Sequence of chain 42.D:
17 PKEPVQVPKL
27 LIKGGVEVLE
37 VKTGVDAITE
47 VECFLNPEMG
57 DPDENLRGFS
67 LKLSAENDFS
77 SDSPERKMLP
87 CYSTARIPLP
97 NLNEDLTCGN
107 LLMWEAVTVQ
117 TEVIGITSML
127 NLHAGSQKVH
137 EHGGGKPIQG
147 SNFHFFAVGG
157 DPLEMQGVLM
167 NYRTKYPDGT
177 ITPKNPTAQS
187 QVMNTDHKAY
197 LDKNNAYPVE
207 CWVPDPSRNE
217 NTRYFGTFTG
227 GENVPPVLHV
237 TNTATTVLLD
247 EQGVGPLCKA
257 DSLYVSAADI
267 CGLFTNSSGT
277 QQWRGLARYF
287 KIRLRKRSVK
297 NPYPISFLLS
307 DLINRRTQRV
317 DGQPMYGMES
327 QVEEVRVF

Binding-site contacts:
Ligand atom N5 contacts residue ASN272 of chain 42.E at 3.2 Å (h-bond).
Ligand atom O9 contacts residue LEU67 of chain 42.E at 3.1 Å.
Ligand atom O1B contacts residue LYS68 of chain 42.E at 3.1 Å.
Ligand atom C11 contacts residue GLN278 of chain 42.E at 3.5 Å.
Ligand atom C1 contacts residue LYS68 of chain 42.E at 3.8 Å.
Ligand atom N5 contacts residue GLN278 of chain 42.E at 3.7 Å.
Ligand atom C11 contacts residue ASN272 of chain 42.E at 3.5 Å.
Ligand atom C6 contacts residue ASN272 of chain 42.E at 3.7 Å.
Ligand atom O9 contacts residue GLN278 of chain 42.E at 4.0 Å.
Ligand atom C11 contacts residue PHE270 of chain 42.E at 3.9 Å (hydrophobic).
Ligand atom O10 contacts residue PHE75 of chain 42.A at 3.9 Å.
Ligand atom O7 contacts residue LEU62 of chain 42.E at 3.3 Å.
Ligand atom O1A contacts residue THR276 of chain 42.E at 2.6 Å (h-bond).
Ligand atom O8 contacts residue THR276 of chain 42.E at 4.0 Å.
Ligand atom C9 contacts residue LEU67 of chain 42.E at 4.0 Å (hydrophobic).
Ligand atom C11 contacts residue THR276 of chain 42.E at 3.4 Å.
Ligand atom C7 contacts residue GLN278 of chain 42.E at 3.9 Å.
Ligand atom O8 contacts residue LYS68 of chain 42.E at 3.3 Å.
Ligand atom C10 contacts residue ASN272 of chain 42.E at 3.9 Å.
Ligand atom O1B contacts residue SER274 of chain 42.E at 3.3 Å (h-bond).
Ligand atom O1A contacts residue LYS68 of chain 42.E at 3.8 Å.
Ligand atom O9 contacts residue LYS68 of chain 42.E at 2.9 Å (salt-bridge).
Ligand atom C11 contacts residue PHE65 of chain 42.E at 3.7 Å (hydrophobic).
Ligand atom O8 contacts residue ASN272 of chain 42.E at 3.5 Å (h-bond).
Ligand atom O8 contacts residue GLN278 of chain 42.E at 3.5 Å (h-bond).
Ligand atom C7 contacts residue LEU62 of chain 42.E at 3.8 Å (hydrophobic).
Ligand atom C10 contacts residue GLN278 of chain 42.E at 4.0 Å.
Ligand atom C11 contacts residue HIS138 of chain 42.D at 3.5 Å.
Ligand atom C8 contacts residue GLN278 of chain 42.E at 3.7 Å.
Ligand atom O1A contacts residue ASN272 of chain 42.E at 3.6 Å.
Ligand atom C1 contacts residue THR276 of chain 42.E at 3.3 Å.
Ligand atom C9 contacts residue GLN278 of chain 42.E at 3.3 Å.
Ligand atom N5 contacts residue LEU62 of chain 42.E at 3.9 Å.
Ligand atom C11 contacts residue PHE75 of chain 42.A at 3.5 Å (hydrophobic).
Ligand atom C11 contacts residue LEU62 of chain 42.E at 3.5 Å (hydrophobic).
Ligand atom C10 contacts residue LEU62 of chain 42.E at 3.1 Å (hydrophobic).
Ligand atom O10 contacts residue LEU62 of chain 42.E at 2.8 Å.
Ligand atom C9 contacts residue LYS68 of chain 42.E at 3.8 Å.
Ligand atom C6 contacts residue LYS68 of chain 42.E at 4.0 Å.
Ligand atom O1B contacts residue THR276 of chain 42.E at 3.4 Å (h-bond).

Sequence of chain 42.E:
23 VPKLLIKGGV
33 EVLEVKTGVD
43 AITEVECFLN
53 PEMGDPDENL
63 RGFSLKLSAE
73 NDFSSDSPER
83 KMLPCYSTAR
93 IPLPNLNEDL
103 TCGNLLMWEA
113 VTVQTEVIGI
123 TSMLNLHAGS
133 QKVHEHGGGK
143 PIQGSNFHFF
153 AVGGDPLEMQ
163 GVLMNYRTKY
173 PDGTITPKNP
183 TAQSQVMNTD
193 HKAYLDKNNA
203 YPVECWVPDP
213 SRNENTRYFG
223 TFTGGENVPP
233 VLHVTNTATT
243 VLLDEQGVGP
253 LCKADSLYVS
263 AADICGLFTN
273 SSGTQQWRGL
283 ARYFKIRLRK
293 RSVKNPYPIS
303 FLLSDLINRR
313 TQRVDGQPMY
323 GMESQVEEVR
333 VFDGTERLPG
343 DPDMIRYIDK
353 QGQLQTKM

Sequence of chain 42.A:
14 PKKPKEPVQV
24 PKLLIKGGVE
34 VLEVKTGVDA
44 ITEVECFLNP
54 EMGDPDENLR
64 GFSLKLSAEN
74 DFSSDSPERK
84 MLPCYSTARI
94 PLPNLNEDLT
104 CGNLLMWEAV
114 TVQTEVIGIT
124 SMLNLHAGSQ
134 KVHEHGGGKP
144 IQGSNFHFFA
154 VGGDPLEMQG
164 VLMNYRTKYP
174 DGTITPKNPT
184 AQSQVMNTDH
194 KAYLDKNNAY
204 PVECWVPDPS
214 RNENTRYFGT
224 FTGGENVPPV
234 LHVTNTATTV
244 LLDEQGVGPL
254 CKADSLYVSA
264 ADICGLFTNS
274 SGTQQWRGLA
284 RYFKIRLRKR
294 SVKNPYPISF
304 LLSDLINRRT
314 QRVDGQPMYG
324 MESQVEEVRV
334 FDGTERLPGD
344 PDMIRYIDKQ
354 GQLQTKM

A small-molecule ligand and the protein it binds are described below.
Small molecule (SMILES): CC(=O)N[C@H]1[C@H]([C@H](O)[C@H](O)CO)O[C@@](O[C@H](CO)[C@@H](O)[C@@H]2O[C@@H](C(=O)O)C[C@H](O)[C@H]2NC(C)=O)(C(=O)O)C[C@@H]1O